Sequence of chain 2.A:
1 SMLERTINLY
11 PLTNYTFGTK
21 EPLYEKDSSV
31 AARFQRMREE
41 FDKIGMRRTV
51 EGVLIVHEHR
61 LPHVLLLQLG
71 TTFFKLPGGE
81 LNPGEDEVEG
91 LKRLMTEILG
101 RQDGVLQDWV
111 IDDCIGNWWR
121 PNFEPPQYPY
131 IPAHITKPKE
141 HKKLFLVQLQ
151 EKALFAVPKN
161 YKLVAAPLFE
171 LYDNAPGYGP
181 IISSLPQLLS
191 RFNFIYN

This protein binds this small molecule.
Small molecule (SMILES): C[C@@]1(Cc2cn(-c3ccccc3)nn2)NC(=O)CC1=O

Binding-site contacts:
Ligand atom C3 contacts residue GLU97 of chain 2.A at 4.2 Å.
Ligand atom C10 contacts residue LYS75 of chain 2.A at 4.1 Å.
Ligand atom N3 contacts residue LEU23 of chain 2.A at 4.3 Å.
Ligand atom C8 contacts residue LEU67 of chain 2.A at 4.2 Å (hydrophobic).
Ligand atom C10 contacts residue GLY78 of chain 2.A at 3.8 Å.
Ligand atom C4 contacts residue GLU97 of chain 2.A at 4.4 Å.
Ligand atom O1 contacts residue GLY79 of chain 2.A at 3.4 Å.
Ligand atom C7 contacts residue LEU23 of chain 2.A at 4.0 Å (hydrophobic).
Ligand atom C10 contacts residue ILE98 of chain 2.A at 3.7 Å (hydrophobic).
Ligand atom C3 contacts residue LEU94 of chain 2.A at 4.3 Å (hydrophobic).
Ligand atom N1 contacts residue ILE98 of chain 2.A at 4.2 Å.
Ligand atom C8 contacts residue ILE98 of chain 2.A at 3.8 Å (hydrophobic).
Ligand atom C7 contacts residue ILE98 of chain 2.A at 4.0 Å (hydrophobic).
Ligand atom C9 contacts residue PRO77 of chain 2.A at 4.3 Å (hydrophobic).
Ligand atom N1 contacts residue GLY78 of chain 2.A at 4.1 Å.
Ligand atom C8 contacts residue LYS75 of chain 2.A at 4.2 Å.
Ligand atom C13 contacts residue GLU80 of chain 2.A at 3.9 Å.
Ligand atom C10 contacts residue PRO77 of chain 2.A at 4.1 Å (hydrophobic).
Ligand atom C9 contacts residue LEU76 of chain 2.A at 4.0 Å (hydrophobic).
Ligand atom C9 contacts residue LYS75 of chain 2.A at 4.0 Å.
Ligand atom C12 contacts residue GLU80 of chain 2.A at 3.7 Å.
Ligand atom C11 contacts residue GLY78 of chain 2.A at 3.1 Å.
Ligand atom C11 contacts residue ILE98 of chain 2.A at 3.6 Å (hydrophobic).
Ligand atom C9 contacts residue LEU67 of chain 2.A at 3.9 Å (hydrophobic).
Ligand atom N contacts residue LYS26 of chain 2.A at 4.2 Å.
Ligand atom N2 contacts residue LEU23 of chain 2.A at 3.9 Å.
Ligand atom C10 contacts residue LEU76 of chain 2.A at 3.4 Å (hydrophobic).
Ligand atom C9 contacts residue ILE98 of chain 2.A at 4.0 Å (hydrophobic).
Ligand atom C8 contacts residue TYR161 of chain 2.A at 3.6 Å (hydrophobic).
Ligand atom C6 contacts residue GLY78 of chain 2.A at 4.0 Å.
Ligand atom C7 contacts residue TYR161 of chain 2.A at 3.6 Å (hydrophobic).
Ligand atom C5 contacts residue GLY78 of chain 2.A at 3.4 Å.
Ligand atom N1 contacts residue LEU23 of chain 2.A at 4.4 Å.
Ligand atom C6 contacts residue ILE98 of chain 2.A at 3.7 Å (hydrophobic).
Ligand atom C9 contacts residue TYR161 of chain 2.A at 4.3 Å (hydrophobic).
Ligand atom O contacts residue LYS26 of chain 2.A at 2.7 Å (salt-bridge).
Ligand atom C contacts residue LYS26 of chain 2.A at 3.8 Å.
Ligand atom C5 contacts residue ILE98 of chain 2.A at 4.3 Å (hydrophobic).
Ligand atom O1 contacts residue GLU80 of chain 2.A at 2.9 Å (salt-bridge).
Ligand atom O contacts residue GLU25 of chain 2.A at 3.5 Å.